A small-molecule ligand and the protein it binds are described below.
Small molecule (SMILES): O=P(O)(O)OC[C@H]1O[C@@H](n2cnc3c(Cl)[nH+]cnc32)[C@H](O)[C@@H]1O

Binding-site contacts:
Ligand atom C5' contacts residue MET70 of chain 4.A at 3.5 Å (hydrophobic).
Ligand atom C5 contacts residue CYS331 of chain 4.A at 2.8 Å (hydrophobic).
Ligand atom O2P contacts residue SER388 of chain 4.A at 3.0 Å (h-bond).
Ligand atom O3' contacts residue SER68 of chain 4.A at 2.8 Å (h-bond).
Ligand atom N3 contacts residue GLU335 of chain 4.A at 3.7 Å.
Ligand atom C6 contacts residue CYS331 of chain 4.A at 1.9 Å (hydrophobic).
Ligand atom O5' contacts residue GLY328 of chain 4.A at 3.4 Å.
Ligand atom C6 contacts residue ILE330 of chain 4.A at 3.7 Å (hydrophobic).
Ligand atom N9 contacts residue SER329 of chain 4.A at 3.4 Å (h-bond).
Ligand atom O2' contacts residue ASP364 of chain 4.A at 2.4 Å (salt-bridge).
Ligand atom C4 contacts residue SER329 of chain 4.A at 3.1 Å.
Ligand atom O5' contacts residue SER329 of chain 4.A at 3.2 Å (h-bond).
Ligand atom C5 contacts residue SER329 of chain 4.A at 3.5 Å.
Ligand atom O1P contacts residue GLY387 of chain 4.A at 3.0 Å (h-bond).
Ligand atom N1 contacts residue ILE330 of chain 4.A at 3.7 Å.
Ligand atom O1P contacts residue SER388 of chain 4.A at 2.9 Å (h-bond).
Ligand atom C2' contacts residue ASP364 of chain 4.A at 3.5 Å.
Ligand atom O3P contacts residue GLY328 of chain 4.A at 3.4 Å.
Ligand atom P contacts residue GLY328 of chain 4.A at 3.5 Å.
Ligand atom P contacts residue SER329 of chain 4.A at 3.5 Å.
Ligand atom O3P contacts residue GLY365 of chain 4.A at 3.2 Å.
Ligand atom O2P contacts residue SER329 of chain 4.A at 2.9 Å (h-bond).
Ligand atom N3 contacts residue SER329 of chain 4.A at 3.3 Å (h-bond).
Ligand atom N1 contacts residue CYS331 of chain 4.A at 2.8 Å (h-bond).
Ligand atom C3' contacts residue MET70 of chain 4.A at 3.7 Å (hydrophobic).
Ligand atom O2' contacts residue NAD1 of chain 4.D at 3.6 Å.
Ligand atom O3' contacts residue ARG322 of chain 4.A at 3.8 Å.
Ligand atom P contacts residue SER388 of chain 4.A at 3.4 Å.
Ligand atom O3P contacts residue GLY366 of chain 4.A at 2.6 Å (h-bond).
Ligand atom O2P contacts residue GLY328 of chain 4.A at 3.0 Å.
Ligand atom C8 contacts residue MET70 of chain 4.A at 3.4 Å (hydrophobic).
Ligand atom C3' contacts residue ASP364 of chain 4.A at 3.6 Å.
Ligand atom N3 contacts residue NAD1 of chain 4.D at 3.7 Å.
Ligand atom O3' contacts residue ASP364 of chain 4.A at 2.4 Å (salt-bridge).
Ligand atom N7 contacts residue TYR411 of chain 4.A at 3.4 Å (h-bond).
Ligand atom O4' contacts residue SER329 of chain 4.A at 3.7 Å.
Ligand atom C2 contacts residue NAD1 of chain 4.D at 3.5 Å.
Ligand atom N7 contacts residue CYS331 of chain 4.A at 3.3 Å (h-bond).
Ligand atom C2 contacts residue GLU335 of chain 4.A at 3.6 Å.
Ligand atom C3' contacts residue SER68 of chain 4.A at 3.3 Å.

Sequence of chain 4.A:
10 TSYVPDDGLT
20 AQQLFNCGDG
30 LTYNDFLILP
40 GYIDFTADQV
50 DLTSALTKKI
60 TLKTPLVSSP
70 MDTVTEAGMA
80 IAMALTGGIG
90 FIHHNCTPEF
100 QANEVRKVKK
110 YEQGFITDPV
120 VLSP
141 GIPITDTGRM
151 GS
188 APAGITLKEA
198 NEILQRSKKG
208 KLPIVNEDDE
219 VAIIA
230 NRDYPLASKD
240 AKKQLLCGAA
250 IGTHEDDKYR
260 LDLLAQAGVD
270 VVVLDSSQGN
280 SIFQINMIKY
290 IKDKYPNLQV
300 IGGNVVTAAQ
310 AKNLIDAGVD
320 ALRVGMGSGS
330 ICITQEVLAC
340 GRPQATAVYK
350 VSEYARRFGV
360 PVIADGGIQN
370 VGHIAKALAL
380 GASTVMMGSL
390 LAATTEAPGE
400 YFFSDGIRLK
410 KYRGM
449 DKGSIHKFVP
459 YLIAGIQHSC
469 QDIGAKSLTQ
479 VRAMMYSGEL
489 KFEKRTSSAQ